Binding-site contacts:
Ligand atom C6 contacts residue HIS399 of chain 2.A at 4.3 Å.
Ligand atom C4 contacts residue ASN396 of chain 2.A at 4.3 Å.
Ligand atom O7 contacts residue SER426 of chain 2.A at 3.1 Å (h-bond).
Ligand atom C7 contacts residue SER426 of chain 2.A at 4.1 Å.
Ligand atom O4 contacts residue HIS399 of chain 2.A at 4.5 Å.
Ligand atom O5 contacts residue THR398 of chain 2.A at 4.0 Å.
Ligand atom C6 contacts residue THR401 of chain 2.A at 3.8 Å.
Ligand atom O7 contacts residue ASN396 of chain 2.A at 4.3 Å.
Ligand atom C7 contacts residue HIS399 of chain 2.A at 4.3 Å.
Ligand atom O5 contacts residue ASN396 of chain 2.A at 2.5 Å (h-bond).
Ligand atom C7 contacts residue ASN396 of chain 2.A at 3.5 Å.
Ligand atom C8 contacts residue HIS399 of chain 2.A at 4.3 Å.
Ligand atom C3 contacts residue ASN396 of chain 2.A at 3.8 Å.
Ligand atom C3 contacts residue THR398 of chain 2.A at 3.8 Å.
Ligand atom C8 contacts residue ASN396 of chain 2.A at 4.0 Å.
Ligand atom N2 contacts residue THR398 of chain 2.A at 3.7 Å.
Ligand atom C5 contacts residue THR398 of chain 2.A at 3.9 Å.
Ligand atom C4 contacts residue THR398 of chain 2.A at 4.4 Å.
Ligand atom C1 contacts residue THR398 of chain 2.A at 3.2 Å.
Ligand atom O6 contacts residue THR401 of chain 2.A at 4.1 Å.
Ligand atom N2 contacts residue ASN396 of chain 2.A at 2.8 Å (h-bond).
Ligand atom C2 contacts residue ASN396 of chain 2.A at 2.4 Å.
Ligand atom N2 contacts residue SER426 of chain 2.A at 4.3 Å.
Ligand atom O7 contacts residue HIS399 of chain 2.A at 4.0 Å.
Ligand atom C5 contacts residue ASN396 of chain 2.A at 3.7 Å.
Ligand atom C2 contacts residue THR398 of chain 2.A at 3.8 Å.
Ligand atom C5 contacts residue HIS399 of chain 2.A at 3.9 Å.
Ligand atom C1 contacts residue ASN396 of chain 2.A at 1.4 Å.

A protein and the small-molecule ligand that binds it are described below.
Small molecule (SMILES): CC(=O)N[C@H]1[C@H](O[C@H]2[C@H](O)[C@@H](NC(C)=O)CO[C@@H]2CO)O[C@H](CO)[C@@H](O[C@@H]2O[C@H](CO[C@H]3O[C@H](CO[C@H]4O[C@H](CO)[C@@H](O)[C@H](O)[C@@H]4O)[C@@H](O)[C@H](O)[C@@H]3O)[C@@H](O)[C@H](O[C@H]3O[C@H](CO[C@H]4O[C@H](CO)[C@@H](O)[C@H](O)[C@@H]4O)[C@@H](O)[C@H](O)[C@@H]3O)[C@@H]2O)[C@@H]1O

Sequence of chain 2.A:
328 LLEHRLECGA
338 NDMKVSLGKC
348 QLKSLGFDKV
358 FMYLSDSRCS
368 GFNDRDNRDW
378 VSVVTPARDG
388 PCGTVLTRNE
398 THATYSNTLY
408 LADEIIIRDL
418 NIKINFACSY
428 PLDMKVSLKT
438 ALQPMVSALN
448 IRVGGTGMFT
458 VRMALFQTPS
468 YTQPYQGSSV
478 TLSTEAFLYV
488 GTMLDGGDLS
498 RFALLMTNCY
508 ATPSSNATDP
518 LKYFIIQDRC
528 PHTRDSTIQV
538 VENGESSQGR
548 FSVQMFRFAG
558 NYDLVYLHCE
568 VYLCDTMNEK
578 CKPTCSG